Sequence of chain 1.A:
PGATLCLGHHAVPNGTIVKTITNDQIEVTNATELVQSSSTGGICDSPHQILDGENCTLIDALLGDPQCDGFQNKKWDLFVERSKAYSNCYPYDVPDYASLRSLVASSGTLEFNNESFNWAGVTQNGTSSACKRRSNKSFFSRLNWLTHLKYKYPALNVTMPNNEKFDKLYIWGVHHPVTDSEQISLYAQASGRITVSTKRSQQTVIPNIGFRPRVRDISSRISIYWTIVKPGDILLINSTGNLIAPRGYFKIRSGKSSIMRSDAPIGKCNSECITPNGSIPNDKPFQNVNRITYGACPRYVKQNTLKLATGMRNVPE

Binding-site contacts:
Ligand atom C5 contacts residue ASN279 of chain 1.A at 3.6 Å.
Ligand atom N2 contacts residue ASN279 of chain 1.A at 3.0 Å (h-bond).
Ligand atom C8 contacts residue VAL291 of chain 1.A at 4.3 Å (hydrophobic).
Ligand atom C5 contacts residue VAL291 of chain 1.A at 4.4 Å (hydrophobic).
Ligand atom O5 contacts residue ASN279 of chain 1.A at 2.3 Å (h-bond).
Ligand atom O5 contacts residue ASN292 of chain 1.A at 3.7 Å.
Ligand atom C7 contacts residue ASN279 of chain 1.A at 3.3 Å.
Ligand atom C1 contacts residue VAL291 of chain 1.A at 3.6 Å (hydrophobic).
Ligand atom C3 contacts residue ASN279 of chain 1.A at 3.8 Å.
Ligand atom C8 contacts residue SER39 of chain 1.A at 3.4 Å.
Ligand atom C2 contacts residue VAL291 of chain 1.A at 3.9 Å (hydrophobic).
Ligand atom C2 contacts residue ASN279 of chain 1.A at 2.5 Å.
Ligand atom C5 contacts residue ASN292 of chain 1.A at 3.7 Å.
Ligand atom O5 contacts residue VAL291 of chain 1.A at 4.5 Å.
Ligand atom C6 contacts residue ASN292 of chain 1.A at 3.8 Å.
Ligand atom C1 contacts residue ASN292 of chain 1.A at 4.0 Å.
Ligand atom C4 contacts residue ASN279 of chain 1.A at 4.2 Å.
Ligand atom C3 contacts residue VAL291 of chain 1.A at 4.2 Å (hydrophobic).
Ligand atom C7 contacts residue VAL291 of chain 1.A at 4.4 Å (hydrophobic).
Ligand atom O7 contacts residue ASN279 of chain 1.A at 3.1 Å (h-bond).
Ligand atom N2 contacts residue VAL291 of chain 1.A at 3.5 Å (h-bond).
Ligand atom C1 contacts residue ASN279 of chain 1.A at 1.4 Å.

The small molecule below binds the protein below.
Small molecule (SMILES): CC(=O)N[C@H]1[C@H](O[C@H]2[C@H](O)[C@@H](NC(C)=O)CO[C@@H]2CO)O[C@H](CO)[C@@H](O)[C@@H]1O